This small molecule binds to this protein.
Small molecule (SMILES): OC[C@H]1O[C@H](O[C@H]2[C@H](O)[C@@H](O)[C@@H](O)O[C@@H]2CO)[C@H](O)[C@@H](O)[C@@H]1O

Sequence of chain 2.B:
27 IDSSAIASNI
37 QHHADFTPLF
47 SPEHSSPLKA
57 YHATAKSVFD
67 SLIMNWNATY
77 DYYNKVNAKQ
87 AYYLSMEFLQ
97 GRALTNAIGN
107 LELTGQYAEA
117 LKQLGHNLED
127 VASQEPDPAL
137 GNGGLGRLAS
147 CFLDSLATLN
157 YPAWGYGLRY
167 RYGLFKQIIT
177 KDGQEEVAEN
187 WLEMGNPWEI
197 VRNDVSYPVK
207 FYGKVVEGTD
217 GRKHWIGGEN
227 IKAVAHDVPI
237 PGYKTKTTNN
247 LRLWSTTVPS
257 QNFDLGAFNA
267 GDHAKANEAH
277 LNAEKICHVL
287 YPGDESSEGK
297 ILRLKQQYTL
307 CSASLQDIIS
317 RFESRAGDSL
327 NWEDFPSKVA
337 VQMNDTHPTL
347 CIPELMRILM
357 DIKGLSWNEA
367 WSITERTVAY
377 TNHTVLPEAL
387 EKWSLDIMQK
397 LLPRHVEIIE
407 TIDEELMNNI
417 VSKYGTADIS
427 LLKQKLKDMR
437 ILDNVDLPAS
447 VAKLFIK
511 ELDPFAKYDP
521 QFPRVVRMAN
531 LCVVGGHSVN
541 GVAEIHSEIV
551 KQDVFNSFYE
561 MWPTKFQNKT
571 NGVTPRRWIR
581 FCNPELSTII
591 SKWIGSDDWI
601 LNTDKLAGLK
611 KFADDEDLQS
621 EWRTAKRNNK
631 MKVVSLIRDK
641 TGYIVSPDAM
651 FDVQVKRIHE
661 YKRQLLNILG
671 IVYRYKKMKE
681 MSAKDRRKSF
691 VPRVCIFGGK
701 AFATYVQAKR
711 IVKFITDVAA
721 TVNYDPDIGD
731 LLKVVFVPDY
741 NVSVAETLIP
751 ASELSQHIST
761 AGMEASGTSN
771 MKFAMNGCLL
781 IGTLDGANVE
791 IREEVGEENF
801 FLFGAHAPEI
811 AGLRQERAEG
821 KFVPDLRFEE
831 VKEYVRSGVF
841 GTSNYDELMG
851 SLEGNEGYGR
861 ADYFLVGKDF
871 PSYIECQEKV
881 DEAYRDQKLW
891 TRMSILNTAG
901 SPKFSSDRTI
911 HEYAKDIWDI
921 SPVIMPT

Binding-site contacts:
Ligand atom O4 contacts residue BGC1 of chain 2.E at 3.2 Å (h-bond).
Ligand atom C4 contacts residue GLU660 of chain 2.B at 3.5 Å.
Ligand atom C3 contacts residue GLY859 of chain 2.B at 3.6 Å.
Ligand atom O5 contacts residue TYR863 of chain 2.B at 4.2 Å.
Ligand atom O4 contacts residue TYR858 of chain 2.B at 3.5 Å.
Ligand atom C2 contacts residue TYR863 of chain 2.B at 3.8 Å (hydrophobic).
Ligand atom O2 contacts residue TYR858 of chain 2.B at 4.2 Å.
Ligand atom O3 contacts residue GLU660 of chain 2.B at 4.2 Å.
Ligand atom C6 contacts residue GLU660 of chain 2.B at 4.3 Å.
Ligand atom O6 contacts residue BGC1 of chain 2.E at 2.6 Å (h-bond).
Ligand atom C4 contacts residue BGC1 of chain 2.E at 4.2 Å.
Ligand atom O3 contacts residue GLY859 of chain 2.B at 3.1 Å.
Ligand atom O4 contacts residue GLU660 of chain 2.B at 2.9 Å (salt-bridge).
Ligand atom C4 contacts residue TYR858 of chain 2.B at 4.3 Å (hydrophobic).
Ligand atom O6 contacts residue PHE864 of chain 2.B at 4.4 Å.
Ligand atom C1 contacts residue TYR863 of chain 2.B at 3.7 Å (hydrophobic).
Ligand atom C5 contacts residue PHE864 of chain 2.B at 4.3 Å (hydrophobic).
Ligand atom C4 contacts residue PHE864 of chain 2.B at 3.9 Å (hydrophobic).
Ligand atom O6 contacts residue GLU660 of chain 2.B at 3.2 Å (salt-bridge).
Ligand atom O5 contacts residue PHE864 of chain 2.B at 3.8 Å.
Ligand atom C3 contacts residue PHE864 of chain 2.B at 4.4 Å (hydrophobic).
Ligand atom O3 contacts residue ARG860 of chain 2.B at 4.1 Å.
Ligand atom O3 contacts residue TYR863 of chain 2.B at 3.8 Å.
Ligand atom O3 contacts residue PHE864 of chain 2.B at 4.3 Å.
Ligand atom O2 contacts residue TYR863 of chain 2.B at 3.8 Å.
Ligand atom C5 contacts residue BGC1 of chain 2.E at 4.2 Å.
Ligand atom O2 contacts residue GLY859 of chain 2.B at 3.6 Å.
Ligand atom O6 contacts residue TYR705 of chain 2.B at 3.1 Å (h-bond).
Ligand atom C2 contacts residue GLY859 of chain 2.B at 4.2 Å.
Ligand atom C3 contacts residue TYR863 of chain 2.B at 4.5 Å (hydrophobic).
Ligand atom C6 contacts residue TYR705 of chain 2.B at 4.4 Å (hydrophobic).
Ligand atom O6 contacts residue TYR858 of chain 2.B at 4.4 Å.
Ligand atom O2 contacts residue ARG860 of chain 2.B at 4.5 Å.
Ligand atom C5 contacts residue TYR858 of chain 2.B at 4.2 Å (hydrophobic).
Ligand atom O3 contacts residue TYR858 of chain 2.B at 4.3 Å.
Ligand atom C4 contacts residue TYR863 of chain 2.B at 4.2 Å (hydrophobic).
Ligand atom C6 contacts residue PHE864 of chain 2.B at 4.1 Å (hydrophobic).
Ligand atom C6 contacts residue BGC1 of chain 2.E at 3.2 Å.
Ligand atom C3 contacts residue TYR858 of chain 2.B at 4.1 Å (hydrophobic).
Ligand atom C2 contacts residue PHE864 of chain 2.B at 4.3 Å (hydrophobic).